Sequence of chain 1.A:
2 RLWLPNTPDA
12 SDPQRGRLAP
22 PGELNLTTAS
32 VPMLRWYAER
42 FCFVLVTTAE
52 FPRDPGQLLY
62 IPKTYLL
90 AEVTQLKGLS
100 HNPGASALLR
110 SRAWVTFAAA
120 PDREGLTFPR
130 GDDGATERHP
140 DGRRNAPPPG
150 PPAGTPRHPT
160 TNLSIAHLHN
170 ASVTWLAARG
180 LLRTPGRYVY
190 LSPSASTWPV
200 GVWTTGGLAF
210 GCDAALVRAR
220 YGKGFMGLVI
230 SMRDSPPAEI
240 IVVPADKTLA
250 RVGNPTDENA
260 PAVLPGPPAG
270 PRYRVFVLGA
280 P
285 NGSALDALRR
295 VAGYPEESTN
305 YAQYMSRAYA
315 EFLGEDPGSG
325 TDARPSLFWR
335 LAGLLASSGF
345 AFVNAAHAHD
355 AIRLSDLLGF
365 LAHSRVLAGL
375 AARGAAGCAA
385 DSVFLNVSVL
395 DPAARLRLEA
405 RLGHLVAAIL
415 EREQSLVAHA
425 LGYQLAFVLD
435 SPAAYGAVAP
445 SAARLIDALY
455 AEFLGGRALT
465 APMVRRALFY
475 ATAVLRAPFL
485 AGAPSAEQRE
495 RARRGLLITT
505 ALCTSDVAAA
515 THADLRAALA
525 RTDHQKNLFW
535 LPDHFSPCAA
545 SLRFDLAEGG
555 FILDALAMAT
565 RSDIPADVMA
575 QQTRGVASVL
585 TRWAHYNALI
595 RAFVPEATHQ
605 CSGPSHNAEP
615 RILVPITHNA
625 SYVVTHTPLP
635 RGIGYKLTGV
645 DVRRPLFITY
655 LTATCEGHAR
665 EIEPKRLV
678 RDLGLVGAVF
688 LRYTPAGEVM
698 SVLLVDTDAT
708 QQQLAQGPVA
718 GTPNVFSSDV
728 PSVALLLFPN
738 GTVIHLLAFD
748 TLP

A protein and the small-molecule ligand that binds it are described below.
Small molecule (SMILES): CC(=O)N[C@H]1[C@H](O[C@H]2[C@H](O)[C@@H](NC(C)=O)CO[C@@H]2CO)O[C@H](CO)[C@@H](O)[C@@H]1O

Binding-site contacts:
Ligand atom C5 contacts residue THR739 of chain 1.A at 4.4 Å.
Ligand atom O5 contacts residue ASN737 of chain 1.A at 2.4 Å (h-bond).
Ligand atom O5 contacts residue THR739 of chain 1.A at 4.2 Å.
Ligand atom O7 contacts residue LEU680 of chain 1.A at 3.6 Å.
Ligand atom C1 contacts residue THR739 of chain 1.A at 3.4 Å.
Ligand atom N2 contacts residue THR739 of chain 1.A at 3.7 Å.
Ligand atom C5 contacts residue ASN737 of chain 1.A at 3.7 Å.
Ligand atom C8 contacts residue ASN737 of chain 1.A at 4.2 Å.
Ligand atom C2 contacts residue THR739 of chain 1.A at 3.8 Å.
Ligand atom C3 contacts residue ASN737 of chain 1.A at 3.8 Å.
Ligand atom N2 contacts residue ASN737 of chain 1.A at 3.0 Å (h-bond).
Ligand atom C6 contacts residue PHE735 of chain 1.A at 4.1 Å (hydrophobic).
Ligand atom C2 contacts residue ASN737 of chain 1.A at 2.5 Å.
Ligand atom C5 contacts residue PHE735 of chain 1.A at 4.2 Å (hydrophobic).
Ligand atom C1 contacts residue ASN737 of chain 1.A at 1.4 Å.
Ligand atom O5 contacts residue PHE735 of chain 1.A at 4.4 Å.
Ligand atom C4 contacts residue ASN737 of chain 1.A at 4.3 Å.
Ligand atom O3 contacts residue LYS669 of chain 1.A at 3.9 Å.
Ligand atom C8 contacts residue THR739 of chain 1.A at 4.3 Å.
Ligand atom C3 contacts residue THR739 of chain 1.A at 3.8 Å.
Ligand atom C7 contacts residue ASN737 of chain 1.A at 3.2 Å.
Ligand atom O7 contacts residue ASN737 of chain 1.A at 3.3 Å (h-bond).
Ligand atom O6 contacts residue PHE735 of chain 1.A at 3.8 Å.